The small molecule below binds the protein below.
Small molecule (SMILES): C=CC[C@H](N)C(=O)O

Sequence of chain 2.A:
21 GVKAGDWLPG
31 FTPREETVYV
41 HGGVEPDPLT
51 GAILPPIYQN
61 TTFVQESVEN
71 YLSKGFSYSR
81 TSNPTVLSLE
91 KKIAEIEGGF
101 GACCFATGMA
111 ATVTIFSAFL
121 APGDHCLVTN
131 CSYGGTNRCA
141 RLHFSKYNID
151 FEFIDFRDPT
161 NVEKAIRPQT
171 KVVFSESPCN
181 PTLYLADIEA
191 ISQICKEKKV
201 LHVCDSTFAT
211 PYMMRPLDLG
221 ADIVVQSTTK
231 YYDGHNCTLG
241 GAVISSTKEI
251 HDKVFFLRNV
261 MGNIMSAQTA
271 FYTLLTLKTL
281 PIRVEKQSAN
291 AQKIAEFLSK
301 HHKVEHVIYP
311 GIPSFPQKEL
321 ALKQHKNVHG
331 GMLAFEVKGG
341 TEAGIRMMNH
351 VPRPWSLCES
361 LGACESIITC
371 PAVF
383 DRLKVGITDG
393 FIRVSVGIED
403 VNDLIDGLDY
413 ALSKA

Sequence of chain 2.B:
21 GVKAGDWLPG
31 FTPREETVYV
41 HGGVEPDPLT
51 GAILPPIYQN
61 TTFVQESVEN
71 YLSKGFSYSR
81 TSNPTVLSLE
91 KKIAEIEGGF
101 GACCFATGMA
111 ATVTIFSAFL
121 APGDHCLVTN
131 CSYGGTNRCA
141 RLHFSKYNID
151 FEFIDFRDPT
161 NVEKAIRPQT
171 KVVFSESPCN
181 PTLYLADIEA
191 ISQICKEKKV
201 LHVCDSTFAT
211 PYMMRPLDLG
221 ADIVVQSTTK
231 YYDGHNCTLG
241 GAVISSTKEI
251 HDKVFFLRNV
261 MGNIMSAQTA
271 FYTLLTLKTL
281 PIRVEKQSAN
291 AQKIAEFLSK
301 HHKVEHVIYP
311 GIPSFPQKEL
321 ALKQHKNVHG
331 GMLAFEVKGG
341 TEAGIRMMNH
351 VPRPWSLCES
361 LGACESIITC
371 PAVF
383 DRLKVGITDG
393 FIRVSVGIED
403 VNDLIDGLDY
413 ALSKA

Binding-site contacts:
Ligand atom N contacts residue TYR133 of chain 2.A at 3.2 Å (h-bond).
Ligand atom C1E contacts residue TYR78 of chain 2.B at 4.2 Å (hydrophobic).
Ligand atom O contacts residue TYR133 of chain 2.A at 3.0 Å.
Ligand atom N contacts residue ARG80 of chain 2.B at 4.5 Å.
Ligand atom OXT contacts residue GLU359 of chain 2.A at 3.3 Å.
Ligand atom OXT contacts residue ARG395 of chain 2.A at 3.0 Å (salt-bridge).
Ligand atom C contacts residue TYR133 of chain 2.A at 3.6 Å (hydrophobic).
Ligand atom C1A contacts residue ARG80 of chain 2.B at 3.5 Å.
Ligand atom C1A contacts residue TYR133 of chain 2.A at 2.6 Å (hydrophobic).
Ligand atom C1A contacts residue GLU359 of chain 2.A at 3.8 Å.
Ligand atom C contacts residue GLU359 of chain 2.A at 4.3 Å.
Ligand atom CA contacts residue TYR133 of chain 2.A at 2.8 Å (hydrophobic).
Ligand atom CA contacts residue SER360 of chain 2.A at 4.0 Å.
Ligand atom CA contacts residue PLP1 of chain 2.D at 4.2 Å.
Ligand atom C1E contacts residue ARG80 of chain 2.B at 3.8 Å.
Ligand atom C contacts residue ARG395 of chain 2.A at 3.5 Å.
Ligand atom N contacts residue SER360 of chain 2.A at 4.1 Å.
Ligand atom OXT contacts residue SER360 of chain 2.A at 3.0 Å (h-bond).
Ligand atom O contacts residue ASN180 of chain 2.A at 3.5 Å (h-bond).
Ligand atom O contacts residue ARG395 of chain 2.A at 3.1 Å (salt-bridge).
Ligand atom N contacts residue TYR78 of chain 2.B at 3.7 Å.
Ligand atom N contacts residue PLP1 of chain 2.D at 3.0 Å.
Ligand atom CA contacts residue TYR78 of chain 2.B at 4.4 Å (hydrophobic).
Ligand atom C1E contacts residue TYR133 of chain 2.A at 2.3 Å (hydrophobic).
Ligand atom C1E contacts residue GLU359 of chain 2.A at 3.3 Å.
Ligand atom N contacts residue LYS230 of chain 2.A at 3.1 Å (salt-bridge).
Ligand atom CA contacts residue GLU359 of chain 2.A at 4.5 Å.
Ligand atom C1A contacts residue TYR78 of chain 2.B at 4.4 Å (hydrophobic).
Ligand atom CB contacts residue ARG80 of chain 2.B at 3.7 Å.
Ligand atom C contacts residue SER360 of chain 2.A at 3.7 Å.
Ligand atom CB contacts residue TYR133 of chain 2.A at 1.4 Å (hydrophobic).
Ligand atom CB contacts residue PLP1 of chain 2.D at 4.4 Å.
Ligand atom CA contacts residue LYS230 of chain 2.A at 4.5 Å.
Ligand atom O contacts residue LEU361 of chain 2.A at 4.2 Å.